This protein binds this small molecule.
Small molecule (SMILES): Cc1cc(/C=C/C#N)cc(C)c1Nc1ccnc(Nc2ccc(C#N)cc2)n1

Sequence of chain 1.B:
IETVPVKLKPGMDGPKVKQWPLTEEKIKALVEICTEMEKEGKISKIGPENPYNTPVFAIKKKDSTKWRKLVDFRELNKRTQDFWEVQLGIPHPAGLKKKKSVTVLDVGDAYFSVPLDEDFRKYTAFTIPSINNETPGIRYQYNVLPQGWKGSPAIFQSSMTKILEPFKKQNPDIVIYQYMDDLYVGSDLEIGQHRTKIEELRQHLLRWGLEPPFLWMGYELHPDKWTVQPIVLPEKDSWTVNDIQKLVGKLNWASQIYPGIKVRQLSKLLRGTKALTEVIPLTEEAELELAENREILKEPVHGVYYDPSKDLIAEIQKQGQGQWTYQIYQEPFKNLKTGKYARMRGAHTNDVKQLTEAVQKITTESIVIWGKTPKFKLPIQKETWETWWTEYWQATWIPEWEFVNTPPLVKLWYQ

Sequence of chain 1.A:
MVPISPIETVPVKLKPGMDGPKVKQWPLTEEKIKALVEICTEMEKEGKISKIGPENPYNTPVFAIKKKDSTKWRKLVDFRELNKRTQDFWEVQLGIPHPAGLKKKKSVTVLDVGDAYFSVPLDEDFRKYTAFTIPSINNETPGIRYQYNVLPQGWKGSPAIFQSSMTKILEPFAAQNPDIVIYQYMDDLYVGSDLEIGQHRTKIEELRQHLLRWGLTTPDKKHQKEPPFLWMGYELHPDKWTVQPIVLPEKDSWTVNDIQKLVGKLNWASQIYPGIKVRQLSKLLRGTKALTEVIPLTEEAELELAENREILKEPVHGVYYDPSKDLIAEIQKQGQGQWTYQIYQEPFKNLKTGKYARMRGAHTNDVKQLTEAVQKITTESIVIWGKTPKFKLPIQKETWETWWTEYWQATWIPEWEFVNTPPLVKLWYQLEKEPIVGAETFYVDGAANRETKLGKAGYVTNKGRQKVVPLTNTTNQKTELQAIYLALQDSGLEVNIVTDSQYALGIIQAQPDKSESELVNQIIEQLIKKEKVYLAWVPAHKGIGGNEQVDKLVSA

Binding-site contacts:
Ligand atom C14 contacts residue PRO238 of chain 1.A at 3.7 Å (hydrophobic).
Ligand atom C22 contacts residue TYR190 of chain 1.A at 3.5 Å (hydrophobic).
Ligand atom C15 contacts residue LYS105 of chain 1.A at 3.5 Å.
Ligand atom C20 contacts residue TRP231 of chain 1.A at 3.6 Å (hydrophobic).
Ligand atom C6 contacts residue TYR183 of chain 1.A at 3.5 Å (hydrophobic).
Ligand atom N5 contacts residue LEU236 of chain 1.A at 3.2 Å (h-bond).
Ligand atom N6 contacts residue PHE229 of chain 1.A at 3.6 Å.
Ligand atom N4 contacts residue LEU102 of chain 1.A at 3.5 Å.
Ligand atom N1 contacts residue TYR183 of chain 1.A at 3.7 Å.
Ligand atom C5 contacts residue TYR183 of chain 1.A at 3.8 Å (hydrophobic).
Ligand atom C2 contacts residue TYR183 of chain 1.A at 3.4 Å (hydrophobic).
Ligand atom C19 contacts residue HIS237 of chain 1.A at 3.1 Å.
Ligand atom N2 contacts residue LYS105 of chain 1.A at 3.7 Å.
Ligand atom C13 contacts residue HIS237 of chain 1.A at 3.5 Å.
Ligand atom N5 contacts residue HIS237 of chain 1.A at 3.1 Å.
Ligand atom C7 contacts residue LEU102 of chain 1.A at 3.9 Å (hydrophobic).
Ligand atom N2 contacts residue LEU102 of chain 1.A at 3.8 Å.
Ligand atom N4 contacts residue LYS105 of chain 1.A at 3.6 Å.
Ligand atom C22 contacts residue TRP231 of chain 1.A at 3.5 Å (hydrophobic).
Ligand atom C7 contacts residue TYR183 of chain 1.A at 3.8 Å (hydrophobic).
Ligand atom C16 contacts residue LYS105 of chain 1.A at 3.7 Å.
Ligand atom N5 contacts residue PRO238 of chain 1.A at 3.5 Å (h-bond).
Ligand atom C12 contacts residue LEU102 of chain 1.A at 3.6 Å (hydrophobic).
Ligand atom C11 contacts residue LEU102 of chain 1.A at 3.8 Å (hydrophobic).
Ligand atom N4 contacts residue LYS103 of chain 1.A at 2.7 Å (salt-bridge).
Ligand atom C14 contacts residue HIS237 of chain 1.A at 3.2 Å.
Ligand atom C4 contacts residue TYR190 of chain 1.A at 3.5 Å (hydrophobic).
Ligand atom C9 contacts residue GLU138 of chain 1.B at 3.6 Å.
Ligand atom N3 contacts residue LEU102 of chain 1.A at 3.7 Å.
Ligand atom C1 contacts residue TYR183 of chain 1.A at 3.5 Å (hydrophobic).
Ligand atom C3 contacts residue TYR183 of chain 1.A at 3.7 Å (hydrophobic).
Ligand atom N2 contacts residue LYS103 of chain 1.A at 3.3 Å (salt-bridge).
Ligand atom N5 contacts residue PHE229 of chain 1.A at 3.4 Å.
Ligand atom C21 contacts residue LEU236 of chain 1.A at 3.7 Å (hydrophobic).
Ligand atom C15 contacts residue LYS103 of chain 1.A at 3.1 Å.
Ligand atom C12 contacts residue LYS103 of chain 1.A at 3.7 Å.
Ligand atom C14 contacts residue TYR320 of chain 1.A at 3.7 Å (hydrophobic).
Ligand atom C16 contacts residue LYS103 of chain 1.A at 3.4 Å.
Ligand atom N6 contacts residue TYR190 of chain 1.A at 3.4 Å (h-bond).
Ligand atom N6 contacts residue TRP231 of chain 1.A at 3.5 Å.